Sequence of chain 1.A:
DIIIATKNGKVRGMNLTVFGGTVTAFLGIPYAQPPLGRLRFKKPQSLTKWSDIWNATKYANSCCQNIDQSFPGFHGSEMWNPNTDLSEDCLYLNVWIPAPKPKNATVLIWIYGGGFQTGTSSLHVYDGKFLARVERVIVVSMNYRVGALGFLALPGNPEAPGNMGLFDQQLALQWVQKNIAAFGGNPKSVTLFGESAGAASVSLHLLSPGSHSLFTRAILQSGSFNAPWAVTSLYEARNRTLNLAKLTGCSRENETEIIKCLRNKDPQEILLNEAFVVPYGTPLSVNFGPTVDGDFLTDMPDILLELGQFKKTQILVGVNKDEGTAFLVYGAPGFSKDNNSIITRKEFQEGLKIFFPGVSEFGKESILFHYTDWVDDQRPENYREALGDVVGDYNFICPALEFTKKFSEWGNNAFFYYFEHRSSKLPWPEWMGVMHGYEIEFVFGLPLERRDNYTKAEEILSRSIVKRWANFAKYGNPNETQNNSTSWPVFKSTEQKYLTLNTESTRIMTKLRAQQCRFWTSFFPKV

Binding-site contacts:
Ligand atom C3 contacts residue ASN17 of chain 1.A at 3.8 Å.
Ligand atom C7 contacts residue ASN17 of chain 1.A at 3.5 Å.
Ligand atom C1 contacts residue ASN17 of chain 1.A at 1.4 Å.
Ligand atom O7 contacts residue ILE4 of chain 1.A at 3.5 Å.
Ligand atom O7 contacts residue ASN17 of chain 1.A at 3.7 Å.
Ligand atom N2 contacts residue ASN17 of chain 1.A at 2.9 Å (h-bond).
Ligand atom O5 contacts residue ASN17 of chain 1.A at 2.4 Å (h-bond).
Ligand atom C6 contacts residue THR24 of chain 1.A at 3.9 Å.
Ligand atom C7 contacts residue ILE4 of chain 1.A at 4.4 Å (hydrophobic).
Ligand atom C2 contacts residue ASN17 of chain 1.A at 2.5 Å.
Ligand atom O5 contacts residue THR24 of chain 1.A at 3.9 Å.
Ligand atom O6 contacts residue THR24 of chain 1.A at 3.3 Å.
Ligand atom C5 contacts residue ASN17 of chain 1.A at 3.7 Å.
Ligand atom C4 contacts residue ASN17 of chain 1.A at 4.2 Å.

This protein binds this small molecule.
Small molecule (SMILES): CC(=O)N[C@@H]1[C@@H](O)[C@H](O)[C@@H](CO)O[C@H]1O